The small molecule below binds the protein below.
Small molecule (SMILES): O=C(O)Cc1noc2ccccc12

Sequence of chain 1.A:
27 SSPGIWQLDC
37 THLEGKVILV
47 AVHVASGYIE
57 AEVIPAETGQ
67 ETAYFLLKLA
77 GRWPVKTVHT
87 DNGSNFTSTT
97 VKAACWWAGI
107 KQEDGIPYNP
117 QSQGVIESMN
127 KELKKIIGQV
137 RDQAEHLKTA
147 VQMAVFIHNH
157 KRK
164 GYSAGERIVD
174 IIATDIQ

Binding-site contacts:
Ligand atom CE2 contacts residue ALA100 of chain 1.A at 3.8 Å (hydrophobic).
Ligand atom C contacts residue ALA140 of chain 1.B at 4.4 Å (hydrophobic).
Ligand atom OXT contacts residue ALA140 of chain 1.B at 4.3 Å.
Ligand atom CE2 contacts residue LEU73 of chain 1.A at 3.7 Å (hydrophobic).
Ligand atom NAL contacts residue THR145 of chain 1.B at 3.4 Å (h-bond).
Ligand atom C contacts residue GLU141 of chain 1.B at 3.8 Å.
Ligand atom CE1 contacts residue MET149 of chain 1.B at 4.0 Å (hydrophobic).
Ligand atom O contacts residue ALA140 of chain 1.B at 3.8 Å.
Ligand atom CD2 contacts residue TYR70 of chain 1.A at 4.3 Å (hydrophobic).
Ligand atom OH contacts residue ALA69 of chain 1.A at 4.1 Å.
Ligand atom O contacts residue GLN139 of chain 1.B at 3.8 Å.
Ligand atom CE2 contacts residue THR145 of chain 1.B at 4.2 Å.
Ligand atom CA contacts residue THR145 of chain 1.B at 4.2 Å.
Ligand atom NAL contacts residue TYR70 of chain 1.A at 4.2 Å.
Ligand atom CD2 contacts residue THR145 of chain 1.B at 3.9 Å.
Ligand atom CG contacts residue THR145 of chain 1.B at 3.8 Å.
Ligand atom C contacts residue THR145 of chain 1.B at 3.8 Å.
Ligand atom CD2 contacts residue LEU73 of chain 1.A at 4.5 Å (hydrophobic).
Ligand atom OXT contacts residue HIS142 of chain 1.B at 3.6 Å (h-bond).
Ligand atom O contacts residue THR145 of chain 1.B at 4.5 Å.
Ligand atom OXT contacts residue GLU141 of chain 1.B at 3.5 Å (salt-bridge).
Ligand atom NAL contacts residue GLN66 of chain 1.A at 4.2 Å.
Ligand atom CE2 contacts residue ALA69 of chain 1.A at 3.9 Å (hydrophobic).
Ligand atom OH contacts residue THR145 of chain 1.B at 3.7 Å.
Ligand atom CA contacts residue GLN66 of chain 1.A at 4.2 Å.
Ligand atom CD1 contacts residue THR145 of chain 1.B at 4.1 Å.
Ligand atom CZ contacts residue ALA100 of chain 1.A at 3.7 Å (hydrophobic).
Ligand atom CD2 contacts residue ALA69 of chain 1.A at 4.2 Å (hydrophobic).
Ligand atom CE1 contacts residue THR145 of chain 1.B at 4.5 Å.
Ligand atom OH contacts residue TYR70 of chain 1.A at 3.6 Å.
Ligand atom CZ contacts residue LEU73 of chain 1.A at 4.2 Å (hydrophobic).
Ligand atom OXT contacts residue THR145 of chain 1.B at 3.0 Å (h-bond).
Ligand atom CB contacts residue THR145 of chain 1.B at 3.7 Å.
Ligand atom OH contacts residue GLN66 of chain 1.A at 4.2 Å.
Ligand atom O contacts residue GLU141 of chain 1.B at 3.4 Å (salt-bridge).
Ligand atom CE1 contacts residue ALA100 of chain 1.A at 4.4 Å (hydrophobic).
Ligand atom CZ contacts residue MET149 of chain 1.B at 4.3 Å (hydrophobic).
Ligand atom CE2 contacts residue TYR70 of chain 1.A at 4.4 Å (hydrophobic).

Sequence of chain 1.B:
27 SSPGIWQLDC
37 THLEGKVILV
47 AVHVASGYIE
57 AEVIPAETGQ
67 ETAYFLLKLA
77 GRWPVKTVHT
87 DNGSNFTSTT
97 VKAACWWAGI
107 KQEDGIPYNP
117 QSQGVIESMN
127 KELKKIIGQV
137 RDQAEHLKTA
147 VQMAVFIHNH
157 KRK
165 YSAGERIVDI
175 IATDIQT